This small molecule binds to this protein.
Small molecule (SMILES): CCC1=C(C)C2=CC3=N/C(=C\c4[nH]c(/C=C5\NC(=O)C(C)=C5CC)c(C)c4CCC(=O)O)C(CCC(=O)O)=C3CCN2C1=O

Binding-site contacts:
Ligand atom C3A contacts residue HIS250 of chain 1.C at 3.6 Å.
Ligand atom CBA contacts residue HIS250 of chain 1.C at 3.1 Å.
Ligand atom C1A contacts residue HIS250 of chain 1.C at 3.0 Å.
Ligand atom C4A contacts residue HIS250 of chain 1.C at 3.5 Å.
Ligand atom CAC contacts residue CYS20 of chain 1.C at 3.4 Å (hydrophobic).
Ligand atom N_A contacts residue HIS250 of chain 1.C at 3.1 Å.
Ligand atom N_D contacts residue HIS250 of chain 1.C at 3.3 Å (h-bond).
Ligand atom CGD contacts residue TYR206 of chain 1.C at 3.3 Å (hydrophobic).
Ligand atom N_D contacts residue ASP197 of chain 1.C at 3.1 Å (salt-bridge).
Ligand atom C1C contacts residue GLY196 of chain 1.C at 3.5 Å.
Ligand atom C2A contacts residue HIS250 of chain 1.C at 3.3 Å.
Ligand atom C4A contacts residue ASP197 of chain 1.C at 3.6 Å.
Ligand atom C1D contacts residue PRO199 of chain 1.C at 3.6 Å (hydrophobic).
Ligand atom O2D contacts residue SER247 of chain 1.C at 3.0 Å (h-bond).
Ligand atom CHA contacts residue HIS250 of chain 1.C at 3.4 Å.
Ligand atom N_A contacts residue ASP197 of chain 1.C at 2.8 Å (salt-bridge).
Ligand atom CMB contacts residue TYR253 of chain 1.C at 3.2 Å (hydrophobic).
Ligand atom CBD contacts residue TYR206 of chain 1.C at 3.3 Å (hydrophobic).
Ligand atom C4D contacts residue HIS250 of chain 1.C at 3.4 Å.
Ligand atom O_B contacts residue HIS280 of chain 1.C at 2.8 Å (h-bond).
Ligand atom C2C contacts residue GLY196 of chain 1.C at 3.4 Å.
Ligand atom O_B contacts residue ALA278 of chain 1.C at 3.4 Å.
Ligand atom CBC contacts residue CYS20 of chain 1.C at 1.9 Å (hydrophobic).
Ligand atom CGA contacts residue SER264 of chain 1.C at 3.2 Å.
Ligand atom O1D contacts residue ARG244 of chain 1.C at 3.2 Å (salt-bridge).
Ligand atom CAD contacts residue TYR206 of chain 1.C at 3.3 Å (hydrophobic).
Ligand atom O_C contacts residue ASP197 of chain 1.C at 3.3 Å.
Ligand atom O2A contacts residue SER262 of chain 1.C at 3.5 Å (h-bond).
Ligand atom O_C contacts residue TYR253 of chain 1.C at 3.2 Å.
Ligand atom O1A contacts residue SER264 of chain 1.C at 2.6 Å (h-bond).
Ligand atom O1A contacts residue SER262 of chain 1.C at 2.9 Å (h-bond).
Ligand atom O1D contacts residue TYR206 of chain 1.C at 2.5 Å (h-bond).
Ligand atom CMD contacts residue SER247 of chain 1.C at 3.4 Å.
Ligand atom O2D contacts residue ARG244 of chain 1.C at 3.6 Å (salt-bridge).
Ligand atom CGA contacts residue HIS250 of chain 1.C at 3.5 Å.
Ligand atom CGA contacts residue SER262 of chain 1.C at 3.4 Å.
Ligand atom O2D contacts residue ILE25 of chain 1.C at 3.5 Å.
Ligand atom CBB contacts residue PHE193 of chain 1.C at 3.3 Å (hydrophobic).
Ligand atom O2A contacts residue HIS250 of chain 1.C at 3.1 Å (h-bond).
Ligand atom N_C contacts residue ASP197 of chain 1.C at 3.1 Å (salt-bridge).

Sequence of chain 1.C:
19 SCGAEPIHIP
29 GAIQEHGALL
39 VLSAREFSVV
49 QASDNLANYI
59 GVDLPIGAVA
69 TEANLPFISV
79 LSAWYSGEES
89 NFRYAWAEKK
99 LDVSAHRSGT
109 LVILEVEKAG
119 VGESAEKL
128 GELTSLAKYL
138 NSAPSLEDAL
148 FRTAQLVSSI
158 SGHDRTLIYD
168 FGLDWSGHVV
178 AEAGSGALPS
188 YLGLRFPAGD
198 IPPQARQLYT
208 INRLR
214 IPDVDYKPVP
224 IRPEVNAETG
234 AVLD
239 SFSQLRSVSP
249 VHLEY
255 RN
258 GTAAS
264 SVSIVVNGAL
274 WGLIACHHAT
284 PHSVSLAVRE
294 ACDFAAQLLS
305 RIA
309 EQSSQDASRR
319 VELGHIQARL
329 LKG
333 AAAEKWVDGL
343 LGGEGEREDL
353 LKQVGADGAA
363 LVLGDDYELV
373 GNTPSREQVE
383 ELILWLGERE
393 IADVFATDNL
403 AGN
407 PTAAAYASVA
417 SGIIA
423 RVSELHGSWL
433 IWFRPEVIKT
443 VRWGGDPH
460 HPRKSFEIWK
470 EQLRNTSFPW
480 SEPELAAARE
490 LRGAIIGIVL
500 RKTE